This protein binds this small molecule.
Small molecule (SMILES): CC(=O)N[C@H]1[C@H](O[C@H]2[C@H](O)[C@@H](NC(C)=O)CO[C@@H]2CO)O[C@H](CO)[C@@H](O[C@@H]2O[C@H](CO)[C@@H](O)[C@H](O[C@H]3O[C@H](CO)[C@@H](O)[C@H](O)[C@@H]3O)[C@@H]2O)[C@@H]1O

Binding-site contacts:
Ligand atom C2 contacts residue ASN58 of chain 1.L at 4.2 Å.
Ligand atom C6 contacts residue TYR50 of chain 1.L at 3.8 Å (hydrophobic).
Ligand atom C6 contacts residue THR109 of chain 1.I at 4.0 Å.
Ligand atom O7 contacts residue ASN58 of chain 1.L at 4.3 Å.
Ligand atom O5 contacts residue THR109 of chain 1.I at 4.3 Å.
Ligand atom O7 contacts residue PHE114 of chain 1.L at 3.5 Å.
Ligand atom O7 contacts residue SER90 of chain 1.M at 4.0 Å.
Ligand atom C2 contacts residue ASN107 of chain 1.I at 2.5 Å.
Ligand atom C6 contacts residue PHE117 of chain 1.L at 4.3 Å (hydrophobic).
Ligand atom C8 contacts residue ASP89 of chain 1.M at 3.3 Å.
Ligand atom C8 contacts residue ARG92 of chain 1.M at 4.2 Å.
Ligand atom N2 contacts residue THR94 of chain 1.M at 3.2 Å (h-bond).
Ligand atom O4 contacts residue GLY55 of chain 1.L at 4.2 Å.
Ligand atom O4 contacts residue TYR50 of chain 1.L at 4.0 Å.
Ligand atom C8 contacts residue TRP88 of chain 1.M at 3.9 Å (hydrophobic).
Ligand atom O6 contacts residue THR115 of chain 1.L at 2.4 Å (h-bond).
Ligand atom O6 contacts residue TYR50 of chain 1.L at 4.2 Å.
Ligand atom C8 contacts residue PHE114 of chain 1.L at 3.7 Å (hydrophobic).
Ligand atom C7 contacts residue ASP89 of chain 1.M at 4.1 Å.
Ligand atom O7 contacts residue ASN107 of chain 1.I at 3.0 Å (h-bond).
Ligand atom O5 contacts residue ASN107 of chain 1.I at 2.3 Å (h-bond).
Ligand atom O6 contacts residue ILE108 of chain 1.I at 3.9 Å.
Ligand atom O6 contacts residue PHE117 of chain 1.L at 3.7 Å.
Ligand atom C4 contacts residue ASN58 of chain 1.L at 4.2 Å.
Ligand atom C7 contacts residue THR94 of chain 1.M at 4.2 Å.
Ligand atom C2 contacts residue THR94 of chain 1.M at 3.8 Å.
Ligand atom C7 contacts residue PHE114 of chain 1.L at 3.9 Å (hydrophobic).
Ligand atom C7 contacts residue ASN107 of chain 1.I at 3.2 Å.
Ligand atom C1 contacts residue THR94 of chain 1.M at 4.2 Å.
Ligand atom C3 contacts residue THR94 of chain 1.M at 3.6 Å.
Ligand atom C4 contacts residue ASN107 of chain 1.I at 4.2 Å.
Ligand atom C3 contacts residue ASN107 of chain 1.I at 3.8 Å.
Ligand atom O3 contacts residue THR94 of chain 1.M at 4.2 Å.
Ligand atom N2 contacts residue ASN107 of chain 1.I at 3.0 Å (h-bond).
Ligand atom C6 contacts residue THR115 of chain 1.L at 3.3 Å.
Ligand atom C5 contacts residue ASN107 of chain 1.I at 3.6 Å.
Ligand atom C8 contacts residue THR94 of chain 1.M at 4.3 Å.
Ligand atom C4 contacts residue TYR50 of chain 1.L at 3.9 Å (hydrophobic).
Ligand atom C1 contacts residue ASN107 of chain 1.I at 1.4 Å.
Ligand atom O7 contacts residue ASP89 of chain 1.M at 4.1 Å.

Sequence of chain 1.I:
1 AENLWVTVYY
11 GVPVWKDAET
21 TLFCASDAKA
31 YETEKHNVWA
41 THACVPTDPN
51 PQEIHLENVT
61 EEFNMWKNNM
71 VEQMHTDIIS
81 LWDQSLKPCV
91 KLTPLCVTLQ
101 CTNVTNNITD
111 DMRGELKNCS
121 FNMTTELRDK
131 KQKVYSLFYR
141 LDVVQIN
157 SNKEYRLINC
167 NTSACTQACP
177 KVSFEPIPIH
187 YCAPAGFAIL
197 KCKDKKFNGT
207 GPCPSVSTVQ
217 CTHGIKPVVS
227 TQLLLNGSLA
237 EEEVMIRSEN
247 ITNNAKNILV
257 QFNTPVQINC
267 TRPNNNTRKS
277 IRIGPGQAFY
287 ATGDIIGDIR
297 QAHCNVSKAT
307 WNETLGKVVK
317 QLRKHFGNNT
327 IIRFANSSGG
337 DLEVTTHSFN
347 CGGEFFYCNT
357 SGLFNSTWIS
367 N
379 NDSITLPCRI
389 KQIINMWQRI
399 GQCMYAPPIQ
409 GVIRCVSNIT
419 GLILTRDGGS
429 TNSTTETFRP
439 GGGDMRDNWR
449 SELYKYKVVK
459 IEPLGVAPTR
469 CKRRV

Sequence of chain 1.L:
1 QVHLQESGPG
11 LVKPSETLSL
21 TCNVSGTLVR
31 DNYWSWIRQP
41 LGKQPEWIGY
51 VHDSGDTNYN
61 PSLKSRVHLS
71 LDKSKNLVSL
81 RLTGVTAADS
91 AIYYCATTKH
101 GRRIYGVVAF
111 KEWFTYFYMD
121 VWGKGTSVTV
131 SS

Sequence of chain 1.M:
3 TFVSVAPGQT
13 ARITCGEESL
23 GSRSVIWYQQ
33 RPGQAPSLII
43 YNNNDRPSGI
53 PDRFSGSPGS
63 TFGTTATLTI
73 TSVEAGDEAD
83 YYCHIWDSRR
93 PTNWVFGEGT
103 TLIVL